The small molecule below binds the protein below.
Small molecule (SMILES): CC(=O)N[C@@H]1[C@@H](O)[C@H](O)[C@@H](CO)O[C@H]1O

Sequence of chain 1.A:
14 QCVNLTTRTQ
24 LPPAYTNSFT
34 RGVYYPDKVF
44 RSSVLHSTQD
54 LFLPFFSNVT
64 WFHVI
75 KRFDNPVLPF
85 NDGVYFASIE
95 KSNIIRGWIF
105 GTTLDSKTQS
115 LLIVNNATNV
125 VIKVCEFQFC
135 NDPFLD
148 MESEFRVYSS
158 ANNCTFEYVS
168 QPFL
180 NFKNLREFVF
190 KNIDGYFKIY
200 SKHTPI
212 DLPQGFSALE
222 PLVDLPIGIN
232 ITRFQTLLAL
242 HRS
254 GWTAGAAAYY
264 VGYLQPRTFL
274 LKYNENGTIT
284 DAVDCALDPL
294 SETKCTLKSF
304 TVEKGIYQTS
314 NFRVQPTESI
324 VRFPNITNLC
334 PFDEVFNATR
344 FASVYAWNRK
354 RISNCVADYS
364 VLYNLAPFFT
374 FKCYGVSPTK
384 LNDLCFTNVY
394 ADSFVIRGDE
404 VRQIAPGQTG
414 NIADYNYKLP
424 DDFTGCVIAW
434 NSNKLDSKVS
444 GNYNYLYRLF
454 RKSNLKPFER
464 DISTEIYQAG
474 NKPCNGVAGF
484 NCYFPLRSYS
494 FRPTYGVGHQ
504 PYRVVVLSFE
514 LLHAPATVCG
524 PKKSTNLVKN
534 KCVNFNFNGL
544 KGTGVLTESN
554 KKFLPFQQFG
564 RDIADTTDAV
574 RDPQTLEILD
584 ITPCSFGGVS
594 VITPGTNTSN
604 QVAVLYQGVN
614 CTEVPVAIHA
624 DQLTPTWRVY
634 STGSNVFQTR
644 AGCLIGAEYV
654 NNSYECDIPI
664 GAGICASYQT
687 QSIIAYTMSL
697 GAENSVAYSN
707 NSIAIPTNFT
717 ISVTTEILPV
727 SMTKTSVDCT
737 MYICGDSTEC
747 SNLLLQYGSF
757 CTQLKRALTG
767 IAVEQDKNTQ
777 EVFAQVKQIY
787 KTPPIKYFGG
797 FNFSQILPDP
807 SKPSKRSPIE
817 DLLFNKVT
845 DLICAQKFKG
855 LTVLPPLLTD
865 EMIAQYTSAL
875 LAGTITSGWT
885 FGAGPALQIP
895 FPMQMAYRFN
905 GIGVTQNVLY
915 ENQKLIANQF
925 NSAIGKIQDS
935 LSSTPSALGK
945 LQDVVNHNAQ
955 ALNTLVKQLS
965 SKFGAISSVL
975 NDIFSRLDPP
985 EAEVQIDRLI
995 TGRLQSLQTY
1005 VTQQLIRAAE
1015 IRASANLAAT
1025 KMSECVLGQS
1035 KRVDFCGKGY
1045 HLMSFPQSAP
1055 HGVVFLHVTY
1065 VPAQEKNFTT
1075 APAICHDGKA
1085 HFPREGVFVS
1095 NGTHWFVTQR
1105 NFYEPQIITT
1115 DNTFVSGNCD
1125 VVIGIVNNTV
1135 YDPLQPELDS

Binding-site contacts:
Ligand atom O7 contacts residue ASN159 of chain 1.A at 2.9 Å (h-bond).
Ligand atom C4 contacts residue ASN160 of chain 1.A at 4.3 Å.
Ligand atom O5 contacts residue ASN160 of chain 1.A at 2.4 Å (h-bond).
Ligand atom C2 contacts residue ASN160 of chain 1.A at 2.5 Å.
Ligand atom C5 contacts residue GLU130 of chain 1.A at 4.0 Å.
Ligand atom C4 contacts residue GLU130 of chain 1.A at 4.0 Å.
Ligand atom C5 contacts residue ASN160 of chain 1.A at 3.7 Å.
Ligand atom C3 contacts residue ASN160 of chain 1.A at 3.8 Å.
Ligand atom C6 contacts residue ASN160 of chain 1.A at 4.3 Å.
Ligand atom O7 contacts residue ASN160 of chain 1.A at 4.3 Å.
Ligand atom C6 contacts residue GLU130 of chain 1.A at 3.3 Å.
Ligand atom N2 contacts residue ASN160 of chain 1.A at 2.8 Å (h-bond).
Ligand atom C7 contacts residue ASN159 of chain 1.A at 3.9 Å.
Ligand atom C7 contacts residue ASN160 of chain 1.A at 3.8 Å.
Ligand atom C6 contacts residue GLN113 of chain 1.A at 4.3 Å.
Ligand atom O6 contacts residue GLU130 of chain 1.A at 4.5 Å.
Ligand atom C1 contacts residue ASN160 of chain 1.A at 1.4 Å.
Ligand atom O5 contacts residue GLU130 of chain 1.A at 4.0 Å.